The protein below binds the small molecule below.
Small molecule (SMILES): OC[C@H]1O[C@@H](O)[C@H](O)[C@@H](O)[C@@H]1O

Sequence of chain 3.A:
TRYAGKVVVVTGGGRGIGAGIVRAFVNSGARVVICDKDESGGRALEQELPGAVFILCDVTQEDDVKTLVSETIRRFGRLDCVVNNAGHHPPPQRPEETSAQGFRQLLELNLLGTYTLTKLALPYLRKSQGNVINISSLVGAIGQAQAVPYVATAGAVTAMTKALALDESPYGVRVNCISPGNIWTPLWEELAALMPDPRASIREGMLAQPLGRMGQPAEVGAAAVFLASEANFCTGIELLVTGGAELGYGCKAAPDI

Binding-site contacts:
Ligand atom C4 contacts residue TRP188 of chain 3.A at 4.3 Å (hydrophobic).
Ligand atom O1 contacts residue GLY20 of chain 3.A at 3.5 Å.
Ligand atom C1 contacts residue TRP188 of chain 3.A at 3.6 Å (hydrophobic).
Ligand atom O6 contacts residue GLU193 of chain 3.A at 2.9 Å (salt-bridge).
Ligand atom C1 contacts residue PRO221 of chain 3.A at 4.2 Å (hydrophobic).
Ligand atom O1 contacts residue THR189 of chain 3.A at 4.0 Å.
Ligand atom O6 contacts residue THR189 of chain 3.A at 3.6 Å.
Ligand atom C1 contacts residue PRO190 of chain 3.A at 4.0 Å (hydrophobic).
Ligand atom O5 contacts residue PRO190 of chain 3.A at 3.3 Å.
Ligand atom O4 contacts residue TRP188 of chain 3.A at 3.5 Å (h-bond).
Ligand atom O1 contacts residue PRO221 of chain 3.A at 3.7 Å.
Ligand atom O5 contacts residue TRP188 of chain 3.A at 3.7 Å.
Ligand atom C6 contacts residue GLU193 of chain 3.A at 3.5 Å.
Ligand atom O5 contacts residue THR189 of chain 3.A at 3.4 Å.
Ligand atom C6 contacts residue THR189 of chain 3.A at 3.5 Å.
Ligand atom C1 contacts residue THR189 of chain 3.A at 4.0 Å.
Ligand atom C6 contacts residue PRO190 of chain 3.A at 3.9 Å (hydrophobic).
Ligand atom C5 contacts residue TRP188 of chain 3.A at 3.7 Å (hydrophobic).
Ligand atom C5 contacts residue PRO190 of chain 3.A at 4.4 Å (hydrophobic).
Ligand atom O1 contacts residue TRP188 of chain 3.A at 4.2 Å.
Ligand atom O6 contacts residue PRO190 of chain 3.A at 3.5 Å (h-bond).
Ligand atom O1 contacts residue PRO190 of chain 3.A at 3.5 Å.
Ligand atom C5 contacts residue THR189 of chain 3.A at 4.0 Å.
Ligand atom C6 contacts residue TRP188 of chain 3.A at 3.4 Å (hydrophobic).